Sequence of chain 1.A:
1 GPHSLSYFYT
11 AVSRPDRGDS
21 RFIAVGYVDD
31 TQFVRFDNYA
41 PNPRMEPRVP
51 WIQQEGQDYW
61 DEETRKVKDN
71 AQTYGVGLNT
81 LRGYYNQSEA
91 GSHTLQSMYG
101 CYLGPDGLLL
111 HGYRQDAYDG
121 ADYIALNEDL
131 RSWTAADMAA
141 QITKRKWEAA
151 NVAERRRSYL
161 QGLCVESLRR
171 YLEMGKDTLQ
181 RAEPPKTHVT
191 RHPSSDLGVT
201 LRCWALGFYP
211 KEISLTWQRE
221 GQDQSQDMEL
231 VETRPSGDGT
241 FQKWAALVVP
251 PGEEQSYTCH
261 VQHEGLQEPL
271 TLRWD

Binding-site contacts:
Ligand atom N contacts residue ASN70 of chain 1.A at 2.8 Å (h-bond).
Ligand atom C contacts residue TYR7 of chain 1.A at 3.5 Å (hydrophobic).
Ligand atom C contacts residue TYR159 of chain 1.A at 3.5 Å (hydrophobic).
Ligand atom OD2 contacts residue ARG156 of chain 1.A at 3.1 Å.
Ligand atom O contacts residue TYR159 of chain 1.A at 3.4 Å.
Ligand atom NE1 contacts residue ASP116 of chain 1.A at 2.8 Å (salt-bridge).
Ligand atom N contacts residue TYR159 of chain 1.A at 3.3 Å.
Ligand atom OD1 contacts residue ARG170 of chain 1.A at 3.0 Å (salt-bridge).
Ligand atom N contacts residue SER167 of chain 1.A at 3.4 Å (h-bond).
Ligand atom O contacts residue TRP147 of chain 1.A at 3.0 Å (h-bond).
Ligand atom N contacts residue TYR99 of chain 1.A at 3.1 Å (h-bond).
Ligand atom C contacts residue ARG156 of chain 1.A at 3.4 Å.
Ligand atom N contacts residue LYS66 of chain 1.A at 3.3 Å (salt-bridge).
Ligand atom OD1 contacts residue SER167 of chain 1.A at 3.4 Å.
Ligand atom O contacts residue LYS66 of chain 1.A at 2.8 Å (salt-bridge).
Ligand atom CA contacts residue TYR159 of chain 1.A at 3.5 Å (hydrophobic).
Ligand atom O contacts residue LYS146 of chain 1.A at 3.3 Å (salt-bridge).
Ligand atom N contacts residue GLU63 of chain 1.A at 3.0 Å (salt-bridge).
Ligand atom O contacts residue ASN70 of chain 1.A at 3.4 Å (h-bond).
Ligand atom CE3 contacts residue GLY77 of chain 1.A at 3.5 Å.
Ligand atom OD1 contacts residue TYR159 of chain 1.A at 3.5 Å.
Ligand atom OD2 contacts residue TYR159 of chain 1.A at 3.5 Å.
Ligand atom O contacts residue TYR7 of chain 1.A at 3.5 Å.
Ligand atom CZ3 contacts residue THR73 of chain 1.A at 3.4 Å.
Ligand atom OG contacts residue GLU63 of chain 1.A at 2.5 Å (salt-bridge).
Ligand atom O contacts residue ASN70 of chain 1.A at 2.9 Å (h-bond).
Ligand atom CG contacts residue TYR159 of chain 1.A at 3.4 Å (hydrophobic).
Ligand atom CA contacts residue GLU63 of chain 1.A at 3.3 Å.
Ligand atom CB contacts residue GLU63 of chain 1.A at 3.4 Å.
Ligand atom O contacts residue TYR84 of chain 1.A at 3.3 Å (h-bond).
Ligand atom OXT contacts residue TYR84 of chain 1.A at 2.7 Å (h-bond).
Ligand atom O contacts residue ARG156 of chain 1.A at 2.4 Å (salt-bridge).
Ligand atom OXT contacts residue THR143 of chain 1.A at 2.8 Å (h-bond).
Ligand atom O contacts residue TYR159 of chain 1.A at 2.6 Å (h-bond).
Ligand atom N contacts residue TYR7 of chain 1.A at 3.2 Å (h-bond).
Ligand atom N contacts residue TYR171 of chain 1.A at 2.8 Å (h-bond).
Ligand atom C contacts residue TYR84 of chain 1.A at 3.4 Å (hydrophobic).
Ligand atom OD1 contacts residue ARG156 of chain 1.A at 3.3 Å (salt-bridge).
Ligand atom ND2 contacts residue GLU63 of chain 1.A at 2.9 Å (salt-bridge).
Ligand atom O contacts residue THR73 of chain 1.A at 2.9 Å (h-bond).

A protein and the small-molecule ligand that binds it are described below.
Small molecule (SMILES): CC(C)[C@H](NC(=O)[C@@H](NC(=O)[C@H](CC(=O)O)NC(=O)[C@H](CO)NC(=O)[C@@H](N)CC(N)=O)[C@@H](C)O)C(=O)NCC(=O)N[C@@H](CC1=c2ccccc2=NC1)C(=O)N[C@@H](CO)C(=O)N[C@@H](CC1=c2ccccc2=NC1)C(=O)O